A small-molecule ligand and the protein it binds are described below.
Small molecule (SMILES): CC(=O)N[C@H]1[C@H](O[C@H]2[C@H](O)[C@@H](NC(C)=O)CO[C@@H]2CO[C@@H]2O[C@@H](C)[C@@H](O)[C@@H](O)[C@@H]2O)O[C@H](CO)[C@@H](O[C@@H]2O[C@H](CO)[C@@H](O)[C@H](O)[C@@H]2O)[C@@H]1O

Binding-site contacts:
Ligand atom C2 contacts residue ASN380 of chain 1.B at 3.2 Å.
Ligand atom O4 contacts residue GLN378 of chain 1.B at 2.7 Å (h-bond).
Ligand atom O3 contacts residue GLN378 of chain 1.B at 2.8 Å (h-bond).
Ligand atom O2 contacts residue ASN380 of chain 1.B at 3.2 Å (h-bond).
Ligand atom C7 contacts residue ASN380 of chain 1.B at 4.2 Å.
Ligand atom O4 contacts residue ASN380 of chain 1.B at 4.5 Å.
Ligand atom C1 contacts residue ASN380 of chain 1.B at 1.5 Å.
Ligand atom C6 contacts residue ASN380 of chain 1.B at 3.1 Å.
Ligand atom C4 contacts residue ASN380 of chain 1.B at 3.9 Å.
Ligand atom C2 contacts residue GLN378 of chain 1.B at 3.2 Å.
Ligand atom N2 contacts residue ASN380 of chain 1.B at 3.7 Å.
Ligand atom C1 contacts residue GLN378 of chain 1.B at 4.5 Å.
Ligand atom O5 contacts residue ASN380 of chain 1.B at 3.6 Å.
Ligand atom C8 contacts residue ASN380 of chain 1.B at 3.6 Å.
Ligand atom O5 contacts residue ASN380 of chain 1.B at 2.6 Å (h-bond).
Ligand atom C1 contacts residue ASN380 of chain 1.B at 2.7 Å.
Ligand atom O6 contacts residue ASN380 of chain 1.B at 3.4 Å (h-bond).
Ligand atom C5 contacts residue ASN380 of chain 1.B at 3.3 Å.
Ligand atom O3 contacts residue SER377 of chain 1.B at 3.5 Å.
Ligand atom C3 contacts residue GLN378 of chain 1.B at 3.6 Å.
Ligand atom C3 contacts residue ASN380 of chain 1.B at 3.3 Å.
Ligand atom O3 contacts residue SER376 of chain 1.B at 4.3 Å.
Ligand atom O2 contacts residue GLN378 of chain 1.B at 2.8 Å (h-bond).
Ligand atom C4 contacts residue GLN378 of chain 1.B at 3.6 Å.
Ligand atom O3 contacts residue ASN380 of chain 1.B at 3.1 Å (h-bond).
Ligand atom C2 contacts residue ASN380 of chain 1.B at 2.5 Å.
Ligand atom O5 contacts residue GLN378 of chain 1.B at 4.5 Å.

Sequence of chain 1.B:
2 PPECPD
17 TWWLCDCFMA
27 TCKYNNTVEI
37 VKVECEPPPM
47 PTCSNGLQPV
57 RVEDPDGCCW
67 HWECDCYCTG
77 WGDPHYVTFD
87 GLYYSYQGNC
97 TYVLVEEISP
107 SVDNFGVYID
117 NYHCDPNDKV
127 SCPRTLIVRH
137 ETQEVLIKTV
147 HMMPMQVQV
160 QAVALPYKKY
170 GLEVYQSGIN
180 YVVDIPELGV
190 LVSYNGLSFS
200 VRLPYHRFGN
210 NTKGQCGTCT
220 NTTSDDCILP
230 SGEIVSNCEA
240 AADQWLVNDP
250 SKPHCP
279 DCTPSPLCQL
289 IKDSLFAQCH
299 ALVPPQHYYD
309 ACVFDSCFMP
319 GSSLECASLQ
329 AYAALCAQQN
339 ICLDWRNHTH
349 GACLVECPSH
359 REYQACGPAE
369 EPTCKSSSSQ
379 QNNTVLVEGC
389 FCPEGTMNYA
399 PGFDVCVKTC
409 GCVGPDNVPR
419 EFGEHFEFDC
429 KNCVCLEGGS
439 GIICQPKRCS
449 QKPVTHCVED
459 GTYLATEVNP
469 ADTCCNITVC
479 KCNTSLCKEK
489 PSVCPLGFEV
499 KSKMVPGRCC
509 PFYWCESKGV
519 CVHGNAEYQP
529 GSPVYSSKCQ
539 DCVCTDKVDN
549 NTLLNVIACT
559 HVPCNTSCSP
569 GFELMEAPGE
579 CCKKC